Sequence of chain 1.B:
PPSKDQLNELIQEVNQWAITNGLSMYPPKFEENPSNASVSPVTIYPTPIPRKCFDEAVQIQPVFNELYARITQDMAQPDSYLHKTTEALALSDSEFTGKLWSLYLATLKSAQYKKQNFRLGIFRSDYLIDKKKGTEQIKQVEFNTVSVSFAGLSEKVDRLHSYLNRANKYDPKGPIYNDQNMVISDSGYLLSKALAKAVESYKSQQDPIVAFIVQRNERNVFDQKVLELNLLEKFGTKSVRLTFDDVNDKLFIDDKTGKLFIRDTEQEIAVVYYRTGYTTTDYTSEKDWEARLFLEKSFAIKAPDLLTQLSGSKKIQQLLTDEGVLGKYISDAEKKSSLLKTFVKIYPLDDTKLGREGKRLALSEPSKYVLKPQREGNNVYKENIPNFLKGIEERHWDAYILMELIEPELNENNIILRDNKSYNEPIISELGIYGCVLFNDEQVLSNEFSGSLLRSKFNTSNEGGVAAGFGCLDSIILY

The protein below binds the small molecule below.
Small molecule (SMILES): Nc1ncnc2c1ncn2[C@@H]1O[C@H](CO[P](=O)(O)O[P](=O)(O)NP(=O)(O)O)[C@@H](O)[C@H]1O

Binding-site contacts:
Ligand atom C8 contacts residue LYS382 of chain 1.B at 3.3 Å.
Ligand atom O2A contacts residue GLU146 of chain 1.B at 3.0 Å (salt-bridge).
Ligand atom PB contacts residue MG1 of chain 1.K at 3.3 Å.
Ligand atom C2 contacts residue LEU417 of chain 1.B at 3.6 Å (hydrophobic).
Ligand atom O4' contacts residue ASN391 of chain 1.B at 3.1 Å (h-bond).
Ligand atom C1' contacts residue TYR393 of chain 1.B at 3.2 Å (hydrophobic).
Ligand atom O1B contacts residue GLU146 of chain 1.B at 2.9 Å (salt-bridge).
Ligand atom O2G contacts residue MG1 of chain 1.K at 3.5 Å.
Ligand atom N3 contacts residue LEU132 of chain 1.B at 3.7 Å.
Ligand atom N3B contacts residue MG1 of chain 1.K at 3.2 Å.
Ligand atom C5' contacts residue ASN391 of chain 1.B at 3.6 Å.
Ligand atom O2G contacts residue GLU146 of chain 1.B at 3.1 Å (salt-bridge).
Ligand atom O1B contacts residue GLU386 of chain 1.B at 3.2 Å (salt-bridge).
Ligand atom N1 contacts residue LEU417 of chain 1.B at 3.7 Å.
Ligand atom O1B contacts residue LYS324 of chain 1.B at 2.5 Å (salt-bridge).
Ligand atom O1G contacts residue 3GC1 of chain 1.Q at 3.7 Å.
Ligand atom C3' contacts residue GLU442 of chain 1.B at 3.5 Å.
Ligand atom O4' contacts residue TYR393 of chain 1.B at 3.2 Å (h-bond).
Ligand atom O1G contacts residue MG1 of chain 1.K at 2.2 Å.
Ligand atom O3' contacts residue GLU442 of chain 1.B at 2.5 Å (salt-bridge).
Ligand atom N6 contacts residue GLU416 of chain 1.B at 3.0 Å (salt-bridge).
Ligand atom N7 contacts residue LYS382 of chain 1.B at 3.0 Å (salt-bridge).
Ligand atom PA contacts residue MG1 of chain 1.J at 3.5 Å.
Ligand atom C2' contacts residue GLU442 of chain 1.B at 3.6 Å.
Ligand atom N6 contacts residue VAL380 of chain 1.B at 3.7 Å.
Ligand atom N1 contacts residue ILE418 of chain 1.B at 2.8 Å (h-bond).
Ligand atom O4' contacts residue SO41 of chain 1.O at 3.2 Å (h-bond).
Ligand atom O5' contacts residue ASN391 of chain 1.B at 3.1 Å (h-bond).
Ligand atom O2G contacts residue MG1 of chain 1.J at 2.4 Å.
Ligand atom O2B contacts residue LYS324 of chain 1.B at 3.7 Å.
Ligand atom O2' contacts residue LYS469 of chain 1.B at 3.3 Å (salt-bridge).
Ligand atom C2 contacts residue ILE418 of chain 1.B at 3.5 Å (hydrophobic).
Ligand atom O1A contacts residue LYS324 of chain 1.B at 3.1 Å (salt-bridge).
Ligand atom O1B contacts residue MG1 of chain 1.K at 2.2 Å.
Ligand atom C8 contacts residue VAL145 of chain 1.B at 3.7 Å (hydrophobic).
Ligand atom PB contacts residue LYS324 of chain 1.B at 3.5 Å.
Ligand atom N6 contacts residue MET415 of chain 1.B at 3.3 Å (h-bond).
Ligand atom PG contacts residue MG1 of chain 1.K at 3.1 Å.
Ligand atom O1A contacts residue LYS382 of chain 1.B at 2.8 Å (salt-bridge).
Ligand atom O2A contacts residue MG1 of chain 1.J at 2.2 Å.